The small molecule below binds the protein below.
Small molecule (SMILES): CC(=O)N[C@H]1[C@H](O[C@H]2[C@H](O)[C@@H](NC(C)=O)CO[C@@H]2CO[C@@H]2O[C@@H](C)[C@@H](O)[C@@H](O)[C@@H]2O)O[C@H](CO)[C@@H](O)[C@@H]1O

Sequence of chain 59.C:
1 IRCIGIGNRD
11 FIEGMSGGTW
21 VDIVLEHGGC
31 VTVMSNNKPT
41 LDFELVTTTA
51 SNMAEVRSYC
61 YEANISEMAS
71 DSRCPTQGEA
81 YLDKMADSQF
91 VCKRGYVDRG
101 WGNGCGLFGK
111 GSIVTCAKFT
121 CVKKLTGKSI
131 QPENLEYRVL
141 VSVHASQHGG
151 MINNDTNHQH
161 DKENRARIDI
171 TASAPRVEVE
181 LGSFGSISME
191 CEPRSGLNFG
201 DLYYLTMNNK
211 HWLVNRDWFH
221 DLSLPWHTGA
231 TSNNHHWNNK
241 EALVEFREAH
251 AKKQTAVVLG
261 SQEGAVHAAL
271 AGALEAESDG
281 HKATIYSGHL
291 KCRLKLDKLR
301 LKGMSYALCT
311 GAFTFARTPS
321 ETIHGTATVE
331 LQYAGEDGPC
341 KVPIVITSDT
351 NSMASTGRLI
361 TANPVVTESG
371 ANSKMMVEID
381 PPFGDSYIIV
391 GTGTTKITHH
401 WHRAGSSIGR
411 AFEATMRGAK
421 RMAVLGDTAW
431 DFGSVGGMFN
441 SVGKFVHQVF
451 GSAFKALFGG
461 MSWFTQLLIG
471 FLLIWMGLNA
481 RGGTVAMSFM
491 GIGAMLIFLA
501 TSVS

Binding-site contacts:
Ligand atom O5 contacts residue THR156 of chain 59.C at 3.8 Å.
Ligand atom C7 contacts residue GLY150 of chain 59.C at 3.1 Å.
Ligand atom C2 contacts residue MET151 of chain 59.C at 4.3 Å (hydrophobic).
Ligand atom C2 contacts residue GLY150 of chain 59.C at 3.8 Å.
Ligand atom C6 contacts residue THR156 of chain 59.C at 3.9 Å.
Ligand atom N2 contacts residue GLY150 of chain 59.C at 3.5 Å (h-bond).
Ligand atom O7 contacts residue HIS148 of chain 59.C at 3.6 Å.
Ligand atom C6 contacts residue ASN157 of chain 59.C at 3.7 Å.
Ligand atom O5 contacts residue ASN157 of chain 59.C at 4.2 Å.
Ligand atom C5 contacts residue MET151 of chain 59.C at 3.8 Å (hydrophobic).
Ligand atom O7 contacts residue GLY150 of chain 59.C at 2.9 Å (h-bond).
Ligand atom C3 contacts residue MET151 of chain 59.C at 4.1 Å (hydrophobic).
Ligand atom C5 contacts residue ASN154 of chain 59.C at 3.6 Å.
Ligand atom O6 contacts residue MET151 of chain 59.C at 4.4 Å.
Ligand atom O5 contacts residue MET151 of chain 59.C at 3.9 Å.
Ligand atom O7 contacts residue ASN154 of chain 59.C at 4.0 Å.
Ligand atom C6 contacts residue THR156 of chain 59.C at 3.8 Å.
Ligand atom C1 contacts residue GLY150 of chain 59.C at 4.0 Å.
Ligand atom C8 contacts residue THR156 of chain 59.C at 4.2 Å.
Ligand atom N2 contacts residue ASN154 of chain 59.C at 2.9 Å (h-bond).
Ligand atom C6 contacts residue ASP161 of chain 59.C at 3.7 Å.
Ligand atom C1 contacts residue ASN154 of chain 59.C at 1.4 Å.
Ligand atom C1 contacts residue MET151 of chain 59.C at 4.2 Å (hydrophobic).
Ligand atom C5 contacts residue THR156 of chain 59.C at 3.8 Å.
Ligand atom C8 contacts residue ASN157 of chain 59.C at 3.3 Å.
Ligand atom C5 contacts residue THR156 of chain 59.C at 4.1 Å.
Ligand atom C2 contacts residue ASN154 of chain 59.C at 2.4 Å.
Ligand atom O5 contacts residue ASN154 of chain 59.C at 2.3 Å (h-bond).
Ligand atom C7 contacts residue ASN154 of chain 59.C at 3.7 Å.
Ligand atom C1 contacts residue THR156 of chain 59.C at 4.3 Å.
Ligand atom O5 contacts residue THR156 of chain 59.C at 4.1 Å.
Ligand atom C8 contacts residue GLY150 of chain 59.C at 3.7 Å.
Ligand atom C4 contacts residue ASN154 of chain 59.C at 4.2 Å.
Ligand atom C3 contacts residue ASN154 of chain 59.C at 3.8 Å.
Ligand atom C4 contacts residue MET151 of chain 59.C at 3.9 Å (hydrophobic).